Binding-site contacts:
Ligand atom C22 contacts residue GLY206 of chain 1.A at 3.2 Å.
Ligand atom C6 contacts residue TRP205 of chain 1.A at 3.6 Å (hydrophobic).
Ligand atom N1 contacts residue GLN182 of chain 1.A at 3.6 Å (h-bond).
Ligand atom C18 contacts residue PHE162 of chain 1.A at 3.7 Å (hydrophobic).
Ligand atom C5 contacts residue GLY206 of chain 1.A at 3.6 Å.
Ligand atom C1 contacts residue VAL203 of chain 1.A at 3.7 Å (hydrophobic).
Ligand atom F3 contacts residue GLU135 of chain 1.A at 3.5 Å.
Ligand atom N3 contacts residue GLY208 of chain 1.A at 3.1 Å (h-bond).
Ligand atom N3 contacts residue ALA180 of chain 1.A at 2.8 Å (h-bond).
Ligand atom C23 contacts residue THR84 of chain 1.A at 3.2 Å.
Ligand atom C23 contacts residue PHE162 of chain 1.A at 3.6 Å (hydrophobic).
Ligand atom C6 contacts residue GLY206 of chain 1.A at 3.7 Å.
Ligand atom C9 contacts residue LYS82 of chain 1.A at 3.6 Å.
Ligand atom C24 contacts residue GLU83 of chain 1.A at 3.5 Å.
Ligand atom F3 contacts residue GLN182 of chain 1.A at 3.6 Å.
Ligand atom N6 contacts residue GLN182 of chain 1.A at 3.4 Å (h-bond).
Ligand atom C8 contacts residue GLY206 of chain 1.A at 3.0 Å.
Ligand atom F3 contacts residue CYS181 of chain 1.A at 3.6 Å.
Ligand atom C3 contacts residue SER185 of chain 1.A at 3.7 Å.
Ligand atom O3 contacts residue TRP205 of chain 1.A at 3.4 Å.
Ligand atom C13 contacts residue GLY206 of chain 1.A at 3.5 Å.
Ligand atom C5 contacts residue CYS209 of chain 1.A at 3.6 Å (hydrophobic).
Ligand atom C20 contacts residue TRP205 of chain 1.A at 3.6 Å (hydrophobic).
Ligand atom O3 contacts residue GLY206 of chain 1.A at 3.0 Å (h-bond).
Ligand atom C10 contacts residue GLN182 of chain 1.A at 3.7 Å.
Ligand atom N5 contacts residue GLY206 of chain 1.A at 3.2 Å (h-bond).
Ligand atom C2 contacts residue SER185 of chain 1.A at 3.5 Å.
Ligand atom C26 contacts residue THR84 of chain 1.A at 3.4 Å.
Ligand atom N6 contacts residue CYS209 of chain 1.A at 3.5 Å (h-bond).
Ligand atom C2 contacts residue VAL203 of chain 1.A at 3.7 Å (hydrophobic).
Ligand atom N3 contacts residue CYS209 of chain 1.A at 3.6 Å.
Ligand atom C7 contacts residue GLY206 of chain 1.A at 3.4 Å.
Ligand atom F4 contacts residue TYR85 of chain 1.A at 3.5 Å.
Ligand atom N3 contacts residue ASP179 of chain 1.A at 2.6 Å (salt-bridge).
Ligand atom C3 contacts residue GLN182 of chain 1.A at 3.6 Å.
Ligand atom F1 contacts residue ARG132 of chain 1.A at 3.4 Å.
Ligand atom F3 contacts residue ARG132 of chain 1.A at 3.4 Å.
Ligand atom C20 contacts residue ALA180 of chain 1.A at 3.5 Å (hydrophobic).
Ligand atom C5 contacts residue GLY208 of chain 1.A at 3.3 Å.
Ligand atom C26 contacts residue GLU83 of chain 1.A at 3.5 Å.

A protein and the small-molecule ligand that binds it are described below.
Small molecule (SMILES): CS(=O)(=O)c1ccccc1-c1ccc(NC(=O)c2cc(C(F)(F)F)nn2-c2cccc(CN)c2)c(F)c1

Sequence of chain 1.A:
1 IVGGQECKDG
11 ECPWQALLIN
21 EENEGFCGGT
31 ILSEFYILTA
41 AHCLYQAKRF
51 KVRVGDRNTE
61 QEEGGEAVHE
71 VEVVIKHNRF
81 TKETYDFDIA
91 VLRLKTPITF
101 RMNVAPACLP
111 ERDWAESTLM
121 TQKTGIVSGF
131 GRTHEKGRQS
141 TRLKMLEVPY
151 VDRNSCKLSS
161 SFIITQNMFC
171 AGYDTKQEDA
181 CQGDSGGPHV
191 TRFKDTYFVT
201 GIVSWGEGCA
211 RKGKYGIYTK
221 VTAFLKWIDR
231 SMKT